A small-molecule ligand and the protein it binds are described below.
Small molecule (SMILES): COc1cccc([C@@H](Oc2ccc3c(cnn3-c3ccc(F)cc3)c2)[C@H](C)NC(=O)C(F)(F)F)c1

Binding-site contacts:
Ligand atom N26 contacts residue GLN73 of chain 1.A at 3.2 Å (h-bond).
Ligand atom C12 contacts residue LEU66 of chain 1.A at 3.3 Å (hydrophobic).
Ligand atom C9 contacts residue ARG114 of chain 1.A at 3.6 Å.
Ligand atom C5 contacts residue GLN73 of chain 1.A at 3.3 Å.
Ligand atom C19 contacts residue LEU111 of chain 1.A at 3.7 Å (hydrophobic).
Ligand atom F32 contacts residue ARG114 of chain 1.A at 3.3 Å.
Ligand atom F33 contacts residue MET63 of chain 1.A at 3.2 Å.
Ligand atom C21 contacts residue ASN67 of chain 1.A at 3.5 Å.
Ligand atom N27 contacts residue PHE126 of chain 1.A at 3.6 Å.
Ligand atom F34 contacts residue CYS239 of chain 1.A at 3.6 Å.
Ligand atom O29 contacts residue GLN145 of chain 1.A at 2.9 Å (h-bond).
Ligand atom C24 contacts residue ASN67 of chain 1.A at 3.5 Å.
Ligand atom C9 contacts residue GLN73 of chain 1.A at 3.7 Å.
Ligand atom C8 contacts residue MET107 of chain 1.A at 3.6 Å (hydrophobic).
Ligand atom C23 contacts residue ASN67 of chain 1.A at 3.7 Å.
Ligand atom C5 contacts residue PHE126 of chain 1.A at 3.1 Å (hydrophobic).
Ligand atom C15 contacts residue PHE126 of chain 1.A at 3.7 Å (hydrophobic).
Ligand atom O29 contacts residue CYS239 of chain 1.A at 3.4 Å.
Ligand atom C9 contacts residue PHE126 of chain 1.A at 3.4 Å (hydrophobic).
Ligand atom F35 contacts residue MET63 of chain 1.A at 3.3 Å.
Ligand atom C1 contacts residue GLN145 of chain 1.A at 3.6 Å.
Ligand atom F35 contacts residue ASN67 of chain 1.A at 3.2 Å.
Ligand atom C8 contacts residue LEU111 of chain 1.A at 3.6 Å (hydrophobic).
Ligand atom O30 contacts residue MET63 of chain 1.A at 3.6 Å.
Ligand atom F33 contacts residue TYR238 of chain 1.A at 3.6 Å.
Ligand atom F32 contacts residue ALA110 of chain 1.A at 3.3 Å.
Ligand atom C3 contacts residue MET107 of chain 1.A at 3.7 Å (hydrophobic).
Ligand atom F35 contacts residue PHE252 of chain 1.A at 3.6 Å.
Ligand atom F34 contacts residue TYR238 of chain 1.A at 3.5 Å.
Ligand atom F34 contacts residue THR242 of chain 1.A at 3.4 Å.
Ligand atom C13 contacts residue LEU66 of chain 1.A at 3.6 Å (hydrophobic).
Ligand atom C22 contacts residue MET142 of chain 1.A at 3.7 Å (hydrophobic).
Ligand atom C12 contacts residue GLY70 of chain 1.A at 3.5 Å.
Ligand atom N26 contacts residue LEU69 of chain 1.A at 3.6 Å.
Ligand atom C16 contacts residue GLN73 of chain 1.A at 3.5 Å.
Ligand atom C10 contacts residue LEU66 of chain 1.A at 3.3 Å (hydrophobic).
Ligand atom C4 contacts residue MET107 of chain 1.A at 3.7 Å (hydrophobic).
Ligand atom N28 contacts residue ASN67 of chain 1.A at 2.8 Å (h-bond).
Ligand atom O30 contacts residue LEU66 of chain 1.A at 3.6 Å.
Ligand atom F32 contacts residue LEU111 of chain 1.A at 3.5 Å.

Sequence of chain 1.A:
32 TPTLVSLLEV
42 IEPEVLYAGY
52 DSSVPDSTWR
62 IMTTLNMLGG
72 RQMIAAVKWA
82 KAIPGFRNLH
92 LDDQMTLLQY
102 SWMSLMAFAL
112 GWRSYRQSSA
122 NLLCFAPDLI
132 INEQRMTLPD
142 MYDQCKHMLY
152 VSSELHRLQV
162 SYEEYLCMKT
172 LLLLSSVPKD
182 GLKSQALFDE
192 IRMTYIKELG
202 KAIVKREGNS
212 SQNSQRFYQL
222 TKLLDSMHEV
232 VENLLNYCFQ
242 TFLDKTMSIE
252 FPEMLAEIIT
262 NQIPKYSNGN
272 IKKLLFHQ